Sequence of chain 1.A:
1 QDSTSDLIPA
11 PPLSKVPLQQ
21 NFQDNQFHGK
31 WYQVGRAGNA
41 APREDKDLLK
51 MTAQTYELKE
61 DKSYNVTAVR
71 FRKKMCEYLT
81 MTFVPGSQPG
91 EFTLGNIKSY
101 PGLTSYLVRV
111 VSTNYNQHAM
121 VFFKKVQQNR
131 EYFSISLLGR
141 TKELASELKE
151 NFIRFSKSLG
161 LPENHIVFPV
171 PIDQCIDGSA

Binding-site contacts:
Ligand atom O3 contacts residue THR52 of chain 1.A at 2.8 Å (h-bond).
Ligand atom N3 contacts residue YT31 of chain 1.E at 2.6 Å.
Ligand atom O10 contacts residue YT31 of chain 1.E at 2.3 Å.
Ligand atom C4 contacts residue GLN33 of chain 1.A at 3.4 Å.
Ligand atom C2 contacts residue YT31 of chain 1.E at 3.3 Å.
Ligand atom C7 contacts residue PHE123 of chain 1.A at 3.4 Å (hydrophobic).
Ligand atom C20 contacts residue ARG70 of chain 1.A at 3.3 Å.
Ligand atom C7 contacts residue YT31 of chain 1.E at 3.2 Å.
Ligand atom O1 contacts residue ARG36 of chain 1.A at 3.4 Å.
Ligand atom O7 contacts residue SER136 of chain 1.A at 2.8 Å (h-bond).
Ligand atom C11 contacts residue YT31 of chain 1.E at 3.4 Å.
Ligand atom N1 contacts residue YT31 of chain 1.E at 2.7 Å.
Ligand atom O4 contacts residue YT31 of chain 1.E at 2.3 Å.
Ligand atom C7 contacts residue GLN54 of chain 1.A at 3.3 Å.
Ligand atom O8 contacts residue GLN33 of chain 1.A at 3.4 Å (h-bond).
Ligand atom O2 contacts residue YT31 of chain 1.E at 2.5 Å.
Ligand atom O2 contacts residue GLN33 of chain 1.A at 2.8 Å (h-bond).
Ligand atom C7 contacts residue SER136 of chain 1.A at 3.5 Å.
Ligand atom O7 contacts residue PHE123 of chain 1.A at 3.1 Å.
Ligand atom C21 contacts residue ARG70 of chain 1.A at 3.3 Å.
Ligand atom C10 contacts residue YT31 of chain 1.E at 3.4 Å.
Ligand atom N2 contacts residue YT31 of chain 1.E at 2.7 Å.
Ligand atom C15 contacts residue ALA68 of chain 1.A at 3.5 Å (hydrophobic).
Ligand atom O7 contacts residue GLN54 of chain 1.A at 3.0 Å (h-bond).
Ligand atom O8 contacts residue SER136 of chain 1.A at 3.4 Å (h-bond).
Ligand atom O4 contacts residue GLN54 of chain 1.A at 3.3 Å (h-bond).
Ligand atom C4 contacts residue YT31 of chain 1.E at 3.5 Å.
Ligand atom C6 contacts residue YT31 of chain 1.E at 3.3 Å.
Ligand atom C13 contacts residue YT31 of chain 1.E at 3.5 Å.
Ligand atom C5 contacts residue YT31 of chain 1.E at 3.1 Å.
Ligand atom C8 contacts residue YT31 of chain 1.E at 3.4 Å.
Ligand atom O8 contacts residue YT31 of chain 1.E at 2.4 Å.
Ligand atom O6 contacts residue YT31 of chain 1.E at 2.3 Å.
Ligand atom C8 contacts residue GLN54 of chain 1.A at 3.3 Å.
Ligand atom O3 contacts residue GLN54 of chain 1.A at 2.9 Å (h-bond).
Ligand atom C1 contacts residue YT31 of chain 1.E at 3.2 Å.
Ligand atom O9 contacts residue TYR106 of chain 1.A at 2.8 Å (h-bond).
Ligand atom C12 contacts residue YT31 of chain 1.E at 3.4 Å.
Ligand atom C9 contacts residue YT31 of chain 1.E at 3.2 Å.
Ligand atom C3 contacts residue YT31 of chain 1.E at 3.3 Å.

The small molecule below binds the protein below.
Small molecule (SMILES): O=C(O)CN(CC(=O)O)[C@H](Cc1ccc(NC(=S)NC(CO)(CO)CO)cc1)CN(CC(=O)O)[C@H]1CCCC[C@@H]1N(CC(=O)O)CC(=O)O